This small molecule binds to this protein.
Small molecule (SMILES): O=C(O)C(=O)COP(=O)(O)O

Sequence of chain 2.B:
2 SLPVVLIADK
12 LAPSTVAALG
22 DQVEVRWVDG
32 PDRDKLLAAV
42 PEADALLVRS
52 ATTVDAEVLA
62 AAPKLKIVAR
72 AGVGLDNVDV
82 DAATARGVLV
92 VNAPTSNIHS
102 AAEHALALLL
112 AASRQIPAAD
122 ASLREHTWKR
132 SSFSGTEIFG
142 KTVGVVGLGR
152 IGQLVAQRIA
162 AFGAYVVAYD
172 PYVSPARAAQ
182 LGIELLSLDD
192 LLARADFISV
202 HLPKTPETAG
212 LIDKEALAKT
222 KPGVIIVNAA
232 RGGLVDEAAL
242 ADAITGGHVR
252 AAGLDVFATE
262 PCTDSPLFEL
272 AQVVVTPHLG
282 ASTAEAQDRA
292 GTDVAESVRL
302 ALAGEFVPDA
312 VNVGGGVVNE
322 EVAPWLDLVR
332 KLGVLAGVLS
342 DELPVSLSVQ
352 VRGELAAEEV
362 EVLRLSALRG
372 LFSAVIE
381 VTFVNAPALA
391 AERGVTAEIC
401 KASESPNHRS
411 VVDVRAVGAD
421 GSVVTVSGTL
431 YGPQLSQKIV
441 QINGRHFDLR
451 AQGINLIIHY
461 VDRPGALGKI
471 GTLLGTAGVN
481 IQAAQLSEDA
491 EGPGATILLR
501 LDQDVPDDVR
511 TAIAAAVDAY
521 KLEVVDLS

Binding-site contacts:
Ligand atom P contacts residue ARG50 of chain 2.B at 4.2 Å.
Ligand atom O2 contacts residue ASN98 of chain 2.B at 3.5 Å (h-bond).
Ligand atom O1 contacts residue VAL74 of chain 2.B at 3.5 Å (h-bond).
Ligand atom O2 contacts residue HIS279 of chain 2.B at 4.3 Å.
Ligand atom C2 contacts residue GLY75 of chain 2.B at 4.0 Å.
Ligand atom O2P contacts residue ARG131 of chain 2.A at 3.9 Å.
Ligand atom O2P contacts residue SER51 of chain 2.B at 3.2 Å (h-bond).
Ligand atom O4P contacts residue ARG131 of chain 2.A at 3.2 Å (salt-bridge).
Ligand atom O1P contacts residue ARG71 of chain 2.B at 3.7 Å.
Ligand atom O2 contacts residue ALA282 of chain 2.B at 3.8 Å.
Ligand atom O2P contacts residue ARG71 of chain 2.B at 4.1 Å.
Ligand atom C1 contacts residue VAL74 of chain 2.B at 3.7 Å (hydrophobic).
Ligand atom O3 contacts residue GLY75 of chain 2.B at 3.0 Å (h-bond).
Ligand atom O2 contacts residue VAL74 of chain 2.B at 4.2 Å.
Ligand atom C1 contacts residue ASN98 of chain 2.B at 3.6 Å.
Ligand atom O1 contacts residue ASN98 of chain 2.B at 3.0 Å (h-bond).
Ligand atom O3 contacts residue ARG71 of chain 2.B at 2.8 Å (salt-bridge).
Ligand atom O4P contacts residue SER283 of chain 2.B at 3.9 Å.
Ligand atom O1 contacts residue GLY73 of chain 2.B at 4.1 Å.
Ligand atom O4P contacts residue ARG50 of chain 2.B at 4.4 Å.
Ligand atom C2 contacts residue VAL74 of chain 2.B at 3.4 Å (hydrophobic).
Ligand atom O3 contacts residue VAL74 of chain 2.B at 3.3 Å (h-bond).
Ligand atom O3P contacts residue ARG50 of chain 2.B at 3.9 Å.
Ligand atom C2 contacts residue GLY73 of chain 2.B at 4.0 Å.
Ligand atom P contacts residue GLN288 of chain 2.B at 4.1 Å.
Ligand atom O2P contacts residue ARG50 of chain 2.B at 3.8 Å.
Ligand atom C1 contacts residue ALA282 of chain 2.B at 3.7 Å (hydrophobic).
Ligand atom C3 contacts residue GLY73 of chain 2.B at 3.7 Å.
Ligand atom C3 contacts residue ALA72 of chain 2.B at 4.4 Å (hydrophobic).
Ligand atom C3 contacts residue VAL74 of chain 2.B at 4.1 Å (hydrophobic).
Ligand atom O3P contacts residue GLN288 of chain 2.B at 2.6 Å (h-bond).
Ligand atom O1P contacts residue ARG131 of chain 2.A at 3.4 Å (salt-bridge).
Ligand atom O1 contacts residue ALA282 of chain 2.B at 3.4 Å.
Ligand atom O3 contacts residue GLY73 of chain 2.B at 4.1 Å.
Ligand atom P contacts residue ARG131 of chain 2.A at 3.7 Å.
Ligand atom C3 contacts residue ARG71 of chain 2.B at 3.0 Å.
Ligand atom O3P contacts residue ALA72 of chain 2.B at 3.9 Å.
Ligand atom O4P contacts residue ALA282 of chain 2.B at 4.4 Å.
Ligand atom C2 contacts residue ARG71 of chain 2.B at 3.2 Å.

Sequence of chain 2.A:
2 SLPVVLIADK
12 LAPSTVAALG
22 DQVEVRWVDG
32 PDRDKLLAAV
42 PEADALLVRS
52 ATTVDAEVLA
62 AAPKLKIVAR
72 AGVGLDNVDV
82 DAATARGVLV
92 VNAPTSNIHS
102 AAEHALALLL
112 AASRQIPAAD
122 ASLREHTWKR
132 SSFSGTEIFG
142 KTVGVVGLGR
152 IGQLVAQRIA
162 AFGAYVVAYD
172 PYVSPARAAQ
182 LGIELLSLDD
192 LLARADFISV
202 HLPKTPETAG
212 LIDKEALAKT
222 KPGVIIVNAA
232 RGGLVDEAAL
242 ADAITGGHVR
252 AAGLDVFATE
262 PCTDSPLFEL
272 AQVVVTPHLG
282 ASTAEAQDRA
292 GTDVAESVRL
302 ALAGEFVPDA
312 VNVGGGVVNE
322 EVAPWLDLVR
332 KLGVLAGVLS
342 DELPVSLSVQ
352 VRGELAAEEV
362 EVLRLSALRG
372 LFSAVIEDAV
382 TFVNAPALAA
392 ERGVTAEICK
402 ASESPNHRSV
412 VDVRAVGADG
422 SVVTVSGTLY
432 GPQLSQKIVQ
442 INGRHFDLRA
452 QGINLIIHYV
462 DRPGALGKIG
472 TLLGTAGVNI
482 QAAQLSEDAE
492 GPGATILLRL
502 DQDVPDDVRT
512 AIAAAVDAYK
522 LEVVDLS